Sequence of chain 1.D:
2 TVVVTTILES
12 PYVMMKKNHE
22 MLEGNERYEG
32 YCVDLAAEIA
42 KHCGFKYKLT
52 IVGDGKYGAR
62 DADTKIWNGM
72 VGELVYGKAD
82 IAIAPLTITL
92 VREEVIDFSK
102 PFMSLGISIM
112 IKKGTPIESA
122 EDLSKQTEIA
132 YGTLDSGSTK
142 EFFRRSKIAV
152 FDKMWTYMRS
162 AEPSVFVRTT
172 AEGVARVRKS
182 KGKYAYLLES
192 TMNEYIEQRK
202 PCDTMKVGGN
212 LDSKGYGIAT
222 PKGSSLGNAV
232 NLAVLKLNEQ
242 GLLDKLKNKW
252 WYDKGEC

A protein and the small-molecule ligand that binds it are described below.
Small molecule (SMILES): N[C@H](Cn1ccc(=O)n(Cc2ccc(C(=O)O)cc2)c1=O)C(=O)O

Binding-site contacts:
Ligand atom C03 contacts residue PRO86 of chain 1.D at 3.6 Å (hydrophobic).
Ligand atom O19 contacts residue THR140 of chain 1.D at 3.8 Å.
Ligand atom N04 contacts residue TYR58 of chain 1.D at 3.6 Å.
Ligand atom O18 contacts residue LEU189 of chain 1.D at 3.8 Å.
Ligand atom N01 contacts residue PRO86 of chain 1.D at 3.0 Å (h-bond).
Ligand atom C05 contacts residue TYR58 of chain 1.D at 3.7 Å (hydrophobic).
Ligand atom C22 contacts residue ARG93 of chain 1.D at 3.7 Å.
Ligand atom O19 contacts residue TYR187 of chain 1.D at 3.9 Å.
Ligand atom C07 contacts residue GLU10 of chain 1.D at 3.5 Å.
Ligand atom O19 contacts residue LEU188 of chain 1.D at 3.8 Å.
Ligand atom C02 contacts residue PRO86 of chain 1.D at 3.7 Å (hydrophobic).
Ligand atom O18 contacts residue GLU190 of chain 1.D at 3.8 Å.
Ligand atom N01 contacts residue THR88 of chain 1.D at 3.0 Å (h-bond).
Ligand atom O23 contacts residue ARG93 of chain 1.D at 3.2 Å (salt-bridge).
Ligand atom O08 contacts residue GLU10 of chain 1.D at 3.5 Å (salt-bridge).
Ligand atom C02 contacts residue THR88 of chain 1.D at 3.9 Å.
Ligand atom O24 contacts residue LEU87 of chain 1.D at 3.8 Å.
Ligand atom C05 contacts residue PRO86 of chain 1.D at 3.4 Å (hydrophobic).
Ligand atom N01 contacts residue TYR217 of chain 1.D at 3.3 Å.
Ligand atom C12 contacts residue MET193 of chain 1.D at 3.8 Å (hydrophobic).
Ligand atom C06 contacts residue TYR13 of chain 1.D at 3.7 Å (hydrophobic).
Ligand atom O19 contacts residue LEU135 of chain 1.D at 3.2 Å.
Ligand atom C15 contacts residue THR171 of chain 1.D at 3.5 Å.
Ligand atom C16 contacts residue THR171 of chain 1.D at 3.5 Å.
Ligand atom C13 contacts residue GLU190 of chain 1.D at 3.4 Å.
Ligand atom C13 contacts residue LEU189 of chain 1.D at 3.8 Å (hydrophobic).
Ligand atom O24 contacts residue ARG93 of chain 1.D at 2.8 Å (salt-bridge).
Ligand atom C15 contacts residue LEU135 of chain 1.D at 3.7 Å (hydrophobic).
Ligand atom O08 contacts residue MET193 of chain 1.D at 2.8 Å.
Ligand atom C03 contacts residue TYR58 of chain 1.D at 3.4 Å (hydrophobic).
Ligand atom O18 contacts residue THR140 of chain 1.D at 2.4 Å (h-bond).
Ligand atom C22 contacts residue TYR58 of chain 1.D at 3.9 Å (hydrophobic).
Ligand atom C17 contacts residue THR140 of chain 1.D at 3.4 Å.
Ligand atom C10 contacts residue MET193 of chain 1.D at 3.7 Å (hydrophobic).
Ligand atom N09 contacts residue GLU10 of chain 1.D at 3.6 Å.
Ligand atom O24 contacts residue THR88 of chain 1.D at 2.9 Å (h-bond).
Ligand atom O23 contacts residue TYR58 of chain 1.D at 3.9 Å.
Ligand atom C06 contacts residue TYR217 of chain 1.D at 3.7 Å (hydrophobic).
Ligand atom C12 contacts residue GLU190 of chain 1.D at 3.9 Å.
Ligand atom C10 contacts residue GLU10 of chain 1.D at 3.7 Å.